The small molecule below binds the protein below.
Small molecule (SMILES): C[C@@H]1CC(Nc2ccc(Cl)cc2)(C(=O)N2CCC(CNC(=O)CCl)CC2)C[C@H](C)O1

Sequence of chain 2.A:
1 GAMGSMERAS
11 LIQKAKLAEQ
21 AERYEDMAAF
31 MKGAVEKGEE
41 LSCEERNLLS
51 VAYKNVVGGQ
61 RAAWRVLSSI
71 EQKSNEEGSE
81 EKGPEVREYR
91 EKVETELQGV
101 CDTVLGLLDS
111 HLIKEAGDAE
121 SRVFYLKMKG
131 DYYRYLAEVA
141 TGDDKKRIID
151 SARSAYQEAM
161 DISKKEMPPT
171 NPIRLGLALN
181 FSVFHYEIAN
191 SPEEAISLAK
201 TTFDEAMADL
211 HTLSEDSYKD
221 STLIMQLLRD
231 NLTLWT

Binding-site contacts:
Ligand atom C22 contacts residue VAL5 of chain 2.B at 4.0 Å (hydrophobic).
Ligand atom CL1 contacts residue GLY176 of chain 2.A at 4.2 Å.
Ligand atom C22 contacts residue LEU223 of chain 2.A at 3.9 Å (hydrophobic).
Ligand atom CL1 contacts residue ILE173 of chain 2.A at 3.6 Å.
Ligand atom C19 contacts residue PRO172 of chain 2.A at 4.2 Å (hydrophobic).
Ligand atom C17 contacts residue ASN47 of chain 2.A at 3.6 Å.
Ligand atom N3 contacts residue ASN47 of chain 2.A at 2.9 Å (h-bond).
Ligand atom C16 contacts residue ASN47 of chain 2.A at 3.6 Å.
Ligand atom C15 contacts residue ASN47 of chain 2.A at 3.8 Å.
Ligand atom O3 contacts residue LEU223 of chain 2.A at 3.8 Å.
Ligand atom N3 contacts residue PHE124 of chain 2.A at 4.0 Å.
Ligand atom C7 contacts residue VAL5 of chain 2.B at 3.9 Å (hydrophobic).
Ligand atom O1 contacts residue ILE224 of chain 2.A at 3.5 Å.
Ligand atom C6 contacts residue VAL5 of chain 2.B at 3.5 Å (hydrophobic).
Ligand atom C21 contacts residue LEU223 of chain 2.A at 3.8 Å (hydrophobic).
Ligand atom C9 contacts residue VAL5 of chain 2.B at 3.8 Å (hydrophobic).
Ligand atom C8 contacts residue VAL5 of chain 2.B at 3.9 Å (hydrophobic).
Ligand atom N3 contacts residue CYS43 of chain 2.A at 3.6 Å.
Ligand atom C17 contacts residue ARG46 of chain 2.A at 3.9 Å.
Ligand atom C7 contacts residue PHE124 of chain 2.A at 4.0 Å (hydrophobic).
Ligand atom C20 contacts residue VAL5 of chain 2.B at 3.9 Å (hydrophobic).
Ligand atom CL1 contacts residue PRO172 of chain 2.A at 4.2 Å.
Ligand atom C16 contacts residue CYS43 of chain 2.A at 2.7 Å (hydrophobic).
Ligand atom C15 contacts residue ILE173 of chain 2.A at 4.0 Å (hydrophobic).
Ligand atom C18 contacts residue PRO172 of chain 2.A at 3.6 Å (hydrophobic).
Ligand atom C5 contacts residue VAL5 of chain 2.B at 4.0 Å (hydrophobic).
Ligand atom C10 contacts residue VAL5 of chain 2.B at 3.9 Å (hydrophobic).
Ligand atom CL1 contacts residue LYS127 of chain 2.A at 3.3 Å.
Ligand atom CL1 contacts residue LEU177 of chain 2.A at 4.3 Å.
Ligand atom C14 contacts residue ASN47 of chain 2.A at 4.0 Å.
Ligand atom C8 contacts residue LYS127 of chain 2.A at 4.1 Å.
Ligand atom C9 contacts residue GLY176 of chain 2.A at 4.1 Å.
Ligand atom C10 contacts residue ILE224 of chain 2.A at 4.1 Å (hydrophobic).
Ligand atom O2 contacts residue CYS43 of chain 2.A at 3.2 Å (h-bond).
Ligand atom C13 contacts residue ASN47 of chain 2.A at 3.5 Å.
Ligand atom C9 contacts residue PRO172 of chain 2.A at 3.5 Å (hydrophobic).
Ligand atom C7 contacts residue LYS127 of chain 2.A at 4.2 Å.
Ligand atom O2 contacts residue ILE173 of chain 2.A at 3.6 Å.
Ligand atom C17 contacts residue CYS43 of chain 2.A at 1.8 Å (hydrophobic).
Ligand atom C22 contacts residue LEU227 of chain 2.A at 3.8 Å (hydrophobic).

Sequence of chain 2.B:
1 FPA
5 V